The small molecule below binds the protein below.
Small molecule (SMILES): CC[C@H](C)[C@H](NC(=O)[C@H](CO)NC(=O)[C@H](C)NC(=O)[C@H](C)NC(=O)[C@H](CC(N)=O)NC(=O)[C@H](CCC(N)=O)NC(=O)[C@H](CC(C)C)NC(=O)[C@H](C)NC(=O)[C@@H](N)CO)C(=O)N[C@@H](C)C(=O)O

Sequence of chain 1.C:
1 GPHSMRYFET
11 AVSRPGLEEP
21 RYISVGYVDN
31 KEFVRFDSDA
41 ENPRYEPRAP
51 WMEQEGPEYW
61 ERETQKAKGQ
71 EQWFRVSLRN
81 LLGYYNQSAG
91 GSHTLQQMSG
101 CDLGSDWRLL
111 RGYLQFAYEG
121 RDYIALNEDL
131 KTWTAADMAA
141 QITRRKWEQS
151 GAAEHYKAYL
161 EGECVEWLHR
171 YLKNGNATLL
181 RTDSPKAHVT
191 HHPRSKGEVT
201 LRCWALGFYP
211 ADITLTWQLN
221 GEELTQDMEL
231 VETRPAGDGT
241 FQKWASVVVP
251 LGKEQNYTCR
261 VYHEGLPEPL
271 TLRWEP

Binding-site contacts:
Ligand atom O contacts residue HIS155 of chain 1.C at 2.8 Å (h-bond).
Ligand atom O contacts residue LYS146 of chain 1.C at 3.0 Å (salt-bridge).
Ligand atom O contacts residue TRP73 of chain 1.C at 3.2 Å (h-bond).
Ligand atom CA contacts residue TRP73 of chain 1.C at 3.4 Å (hydrophobic).
Ligand atom C contacts residue TRP147 of chain 1.C at 3.3 Å (hydrophobic).
Ligand atom OG contacts residue SER150 of chain 1.C at 2.5 Å (h-bond).
Ligand atom N contacts residue GLN70 of chain 1.C at 3.1 Å (h-bond).
Ligand atom OG contacts residue TRP167 of chain 1.C at 3.4 Å.
Ligand atom CG2 contacts residue TRP73 of chain 1.C at 3.2 Å (hydrophobic).
Ligand atom ND2 contacts residue GLN97 of chain 1.C at 2.8 Å (h-bond).
Ligand atom O contacts residue THR143 of chain 1.C at 3.1 Å (h-bond).
Ligand atom N contacts residue SER77 of chain 1.C at 3.2 Å (h-bond).
Ligand atom OXT contacts residue ASN80 of chain 1.C at 3.1 Å.
Ligand atom N contacts residue TYR171 of chain 1.C at 2.8 Å (h-bond).
Ligand atom CD1 contacts residue TYR159 of chain 1.C at 3.3 Å (hydrophobic).
Ligand atom CA contacts residue HIS155 of chain 1.C at 3.2 Å.
Ligand atom CB contacts residue TYR159 of chain 1.C at 3.0 Å (hydrophobic).
Ligand atom N contacts residue TYR156 of chain 1.C at 2.9 Å (h-bond).
Ligand atom OG contacts residue GLU163 of chain 1.C at 2.6 Å (salt-bridge).
Ligand atom N contacts residue GLU63 of chain 1.C at 3.1 Å (salt-bridge).
Ligand atom OG contacts residue LYS66 of chain 1.C at 3.3 Å (salt-bridge).
Ligand atom CA contacts residue TYR171 of chain 1.C at 3.3 Å (hydrophobic).
Ligand atom N contacts residue TYR159 of chain 1.C at 3.4 Å (h-bond).
Ligand atom CB contacts residue GLU63 of chain 1.C at 2.9 Å.
Ligand atom O contacts residue TYR84 of chain 1.C at 2.6 Å (h-bond).
Ligand atom ND2 contacts residue TRP73 of chain 1.C at 3.1 Å.
Ligand atom CB contacts residue ALA152 of chain 1.C at 3.4 Å (hydrophobic).
Ligand atom CB contacts residue TYR156 of chain 1.C at 3.3 Å (hydrophobic).
Ligand atom CB contacts residue LYS66 of chain 1.C at 3.1 Å.
Ligand atom O contacts residue LYS66 of chain 1.C at 2.9 Å.
Ligand atom CB contacts residue SER77 of chain 1.C at 3.2 Å.
Ligand atom O contacts residue GLN70 of chain 1.C at 3.1 Å (h-bond).
Ligand atom O contacts residue TYR159 of chain 1.C at 2.9 Å (h-bond).
Ligand atom N contacts residue HIS155 of chain 1.C at 3.3 Å.
Ligand atom CG contacts residue GLN97 of chain 1.C at 3.4 Å.
Ligand atom O contacts residue TRP73 of chain 1.C at 3.2 Å (h-bond).
Ligand atom CA contacts residue GLU63 of chain 1.C at 2.8 Å.
Ligand atom OD1 contacts residue GLN97 of chain 1.C at 3.3 Å (h-bond).
Ligand atom OD1 contacts residue GLN70 of chain 1.C at 2.6 Å (h-bond).
Ligand atom O contacts residue TRP147 of chain 1.C at 2.5 Å (h-bond).